Binding-site contacts:
Ligand atom C7 contacts residue ASN264 of chain 1.B at 4.0 Å.
Ligand atom O7 contacts residue ASN264 of chain 1.B at 4.2 Å.
Ligand atom O3 contacts residue ASN264 of chain 1.B at 3.7 Å.
Ligand atom O5 contacts residue THR266 of chain 1.B at 4.5 Å.
Ligand atom C2 contacts residue ASN264 of chain 1.B at 2.6 Å.
Ligand atom C4 contacts residue ASN264 of chain 1.B at 4.3 Å.
Ligand atom N2 contacts residue ASN264 of chain 1.B at 3.5 Å (h-bond).
Ligand atom N2 contacts residue THR266 of chain 1.B at 4.3 Å.
Ligand atom C5 contacts residue THR266 of chain 1.B at 4.5 Å.
Ligand atom C1 contacts residue THR266 of chain 1.B at 4.0 Å.
Ligand atom C5 contacts residue ASN264 of chain 1.B at 3.7 Å.
Ligand atom C1 contacts residue ASN264 of chain 1.B at 1.4 Å.
Ligand atom O5 contacts residue ASN264 of chain 1.B at 2.4 Å (h-bond).
Ligand atom C3 contacts residue ASN264 of chain 1.B at 3.6 Å.

Sequence of chain 1.B:
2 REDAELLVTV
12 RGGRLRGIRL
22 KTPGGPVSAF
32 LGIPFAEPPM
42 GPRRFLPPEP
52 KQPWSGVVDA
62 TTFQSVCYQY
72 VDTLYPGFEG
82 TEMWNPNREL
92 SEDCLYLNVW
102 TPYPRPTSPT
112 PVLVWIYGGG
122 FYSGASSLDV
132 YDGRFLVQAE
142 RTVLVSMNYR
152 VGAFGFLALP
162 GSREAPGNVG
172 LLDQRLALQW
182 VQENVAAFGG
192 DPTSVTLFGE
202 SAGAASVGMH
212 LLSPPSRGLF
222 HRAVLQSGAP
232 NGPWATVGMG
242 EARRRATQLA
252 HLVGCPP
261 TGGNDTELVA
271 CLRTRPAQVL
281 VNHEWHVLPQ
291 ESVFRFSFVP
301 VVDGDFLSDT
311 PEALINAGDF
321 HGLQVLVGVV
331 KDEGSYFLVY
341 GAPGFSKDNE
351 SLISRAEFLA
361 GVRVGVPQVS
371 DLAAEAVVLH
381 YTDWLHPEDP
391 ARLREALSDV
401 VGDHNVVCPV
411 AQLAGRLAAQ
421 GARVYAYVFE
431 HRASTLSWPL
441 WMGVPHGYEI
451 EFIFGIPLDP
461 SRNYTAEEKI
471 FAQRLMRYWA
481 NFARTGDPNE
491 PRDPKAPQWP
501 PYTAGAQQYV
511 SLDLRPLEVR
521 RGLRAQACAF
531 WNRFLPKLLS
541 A

The protein below binds the small molecule below.
Small molecule (SMILES): CC(=O)N[C@@H]1[C@@H](O)[C@H](O)[C@@H](CO)O[C@H]1O